Sequence of chain 3.H:
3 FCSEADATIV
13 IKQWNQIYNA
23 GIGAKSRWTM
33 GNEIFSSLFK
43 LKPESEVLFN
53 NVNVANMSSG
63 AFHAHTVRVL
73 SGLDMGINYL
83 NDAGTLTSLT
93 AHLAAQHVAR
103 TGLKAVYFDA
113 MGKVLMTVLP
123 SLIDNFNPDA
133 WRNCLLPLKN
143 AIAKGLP

Binding-site contacts:
Ligand atom O5 contacts residue GLY62 of chain 3.H at 4.2 Å.
Ligand atom C5 contacts residue SER61 of chain 3.H at 4.2 Å.
Ligand atom O5 contacts residue ASN58 of chain 3.H at 2.3 Å (h-bond).
Ligand atom O5 contacts residue SER60 of chain 3.H at 3.6 Å (h-bond).
Ligand atom C6 contacts residue SER60 of chain 3.H at 3.9 Å.
Ligand atom C2 contacts residue ASP81 of chain 3.E at 4.0 Å.
Ligand atom O7 contacts residue ASN58 of chain 3.H at 3.8 Å.
Ligand atom C1 contacts residue ASP81 of chain 3.E at 3.8 Å.
Ligand atom C1 contacts residue SER60 of chain 3.H at 3.6 Å.
Ligand atom C6 contacts residue GLY62 of chain 3.H at 3.8 Å.
Ligand atom C3 contacts residue ASN58 of chain 3.H at 3.8 Å.
Ligand atom C4 contacts residue ASN58 of chain 3.H at 4.2 Å.
Ligand atom C2 contacts residue ASN58 of chain 3.H at 2.4 Å.
Ligand atom C1 contacts residue ASN58 of chain 3.H at 1.4 Å.
Ligand atom O4 contacts residue ASP81 of chain 3.E at 4.5 Å.
Ligand atom C7 contacts residue ASN58 of chain 3.H at 3.7 Å.
Ligand atom O5 contacts residue SER61 of chain 3.H at 4.1 Å.
Ligand atom C6 contacts residue ASN55 of chain 3.H at 4.4 Å.
Ligand atom C5 contacts residue ASN58 of chain 3.H at 3.6 Å.
Ligand atom O5 contacts residue ASP81 of chain 3.E at 4.1 Å.
Ligand atom N2 contacts residue ASN58 of chain 3.H at 2.8 Å (h-bond).
Ligand atom C5 contacts residue SER60 of chain 3.H at 3.9 Å.
Ligand atom C6 contacts residue SER61 of chain 3.H at 3.2 Å.
Ligand atom O5 contacts residue SER61 of chain 3.H at 4.3 Å.

Sequence of chain 3.E:
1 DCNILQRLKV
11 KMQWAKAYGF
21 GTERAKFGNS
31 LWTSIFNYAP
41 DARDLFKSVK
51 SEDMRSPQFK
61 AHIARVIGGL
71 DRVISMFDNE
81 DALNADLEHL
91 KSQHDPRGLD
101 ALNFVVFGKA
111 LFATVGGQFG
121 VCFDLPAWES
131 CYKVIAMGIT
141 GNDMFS

The protein below binds the small molecule below.
Small molecule (SMILES): CC(=O)N[C@H]1[C@H](O[C@H]2[C@H](O)[C@@H](NC(C)=O)CO[C@@H]2CO[C@@H]2O[C@@H](C)[C@@H](O)[C@@H](O)[C@@H]2O)O[C@H](CO)[C@@H](O[C@H]2O[C@H](CO[C@H]3O[C@H](CO)[C@@H](O)[C@H](O)[C@@H]3O)[C@@H](O)[C@H](O[C@H]3O[C@H](CO)[C@@H](O)[C@H](O)[C@@H]3O)[C@@H]2O)[C@@H]1O